This small molecule binds to this protein.
Small molecule (SMILES): CC(=O)N[C@@H]1[C@@H](O)[C@H](O)[C@@H](CO)O[C@H]1O

Sequence of chain 1.B:
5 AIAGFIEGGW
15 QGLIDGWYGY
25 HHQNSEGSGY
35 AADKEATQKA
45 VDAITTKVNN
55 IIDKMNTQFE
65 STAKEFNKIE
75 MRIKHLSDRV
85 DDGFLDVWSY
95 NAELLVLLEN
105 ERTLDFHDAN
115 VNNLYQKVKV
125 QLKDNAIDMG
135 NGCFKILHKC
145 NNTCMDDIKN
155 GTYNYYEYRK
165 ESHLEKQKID

Binding-site contacts:
Ligand atom C8 contacts residue ASN145 of chain 1.B at 4.4 Å.
Ligand atom C4 contacts residue ASN145 of chain 1.B at 4.2 Å.
Ligand atom N2 contacts residue THR147 of chain 1.B at 4.2 Å.
Ligand atom O7 contacts residue ASN145 of chain 1.B at 3.4 Å (h-bond).
Ligand atom C1 contacts residue ASN145 of chain 1.B at 1.4 Å.
Ligand atom C8 contacts residue GLU30 of chain 1.B at 4.0 Å.
Ligand atom C5 contacts residue ASN145 of chain 1.B at 3.7 Å.
Ligand atom O5 contacts residue ASN145 of chain 1.B at 2.4 Å (h-bond).
Ligand atom C2 contacts residue ASN145 of chain 1.B at 2.4 Å.
Ligand atom C3 contacts residue ASN145 of chain 1.B at 3.8 Å.
Ligand atom C7 contacts residue ASN145 of chain 1.B at 3.3 Å.
Ligand atom N2 contacts residue ASN145 of chain 1.B at 2.8 Å (h-bond).
Ligand atom C6 contacts residue GLU161 of chain 1.B at 4.4 Å.
Ligand atom C1 contacts residue THR147 of chain 1.B at 4.1 Å.